Sequence of chain 1.C:
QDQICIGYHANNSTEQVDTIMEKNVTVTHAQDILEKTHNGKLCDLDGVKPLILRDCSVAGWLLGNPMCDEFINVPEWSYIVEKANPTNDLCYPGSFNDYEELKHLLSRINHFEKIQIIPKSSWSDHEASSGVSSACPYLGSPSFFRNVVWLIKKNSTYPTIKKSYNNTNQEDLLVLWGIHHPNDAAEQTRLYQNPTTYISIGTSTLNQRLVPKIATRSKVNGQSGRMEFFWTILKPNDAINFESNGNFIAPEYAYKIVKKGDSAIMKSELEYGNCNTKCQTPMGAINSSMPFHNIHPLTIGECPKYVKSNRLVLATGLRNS

The protein below binds the small molecule below.
Small molecule (SMILES): CC(=O)N[C@@H]1[C@@H](O)[C@H](O)[C@@H](CO)O[C@H]1O

Binding-site contacts:
Ligand atom C2 contacts residue ASN166 of chain 2.C at 2.4 Å.
Ligand atom C5 contacts residue ASN237 of chain 2.C at 3.2 Å.
Ligand atom C4 contacts residue ASN166 of chain 2.C at 4.2 Å.
Ligand atom C7 contacts residue ALA239 of chain 2.C at 3.9 Å (hydrophobic).
Ligand atom C6 contacts residue ASN237 of chain 2.C at 3.7 Å.
Ligand atom C7 contacts residue ASN237 of chain 2.C at 3.5 Å.
Ligand atom O7 contacts residue ALA239 of chain 2.C at 3.8 Å.
Ligand atom O5 contacts residue ASN166 of chain 2.C at 2.4 Å (h-bond).
Ligand atom C1 contacts residue ASN166 of chain 2.C at 1.4 Å.
Ligand atom C8 contacts residue ASN237 of chain 2.C at 3.5 Å.
Ligand atom O4 contacts residue ASN237 of chain 2.C at 4.5 Å.
Ligand atom C1 contacts residue ASN237 of chain 2.C at 3.7 Å.
Ligand atom C8 contacts residue ALA239 of chain 2.C at 3.4 Å (hydrophobic).
Ligand atom O7 contacts residue ASN166 of chain 2.C at 3.5 Å (h-bond).
Ligand atom C2 contacts residue ASN237 of chain 2.C at 3.4 Å.
Ligand atom O5 contacts residue ASN237 of chain 2.C at 3.8 Å.
Ligand atom C8 contacts residue SER218 of chain 1.C at 3.5 Å.
Ligand atom N2 contacts residue ALA239 of chain 2.C at 4.2 Å.
Ligand atom C4 contacts residue ASN237 of chain 2.C at 4.3 Å.
Ligand atom O3 contacts residue ASN237 of chain 2.C at 4.2 Å.
Ligand atom N2 contacts residue ASN166 of chain 2.C at 2.9 Å (h-bond).
Ligand atom C3 contacts residue ASN237 of chain 2.C at 3.6 Å.
Ligand atom N2 contacts residue ASP238 of chain 2.C at 4.3 Å.
Ligand atom C5 contacts residue ASN166 of chain 2.C at 3.7 Å.
Ligand atom C3 contacts residue ASN166 of chain 2.C at 3.8 Å.
Ligand atom C7 contacts residue ASP238 of chain 2.C at 4.4 Å.
Ligand atom C8 contacts residue ASP238 of chain 2.C at 3.8 Å.
Ligand atom N2 contacts residue ASN237 of chain 2.C at 2.5 Å (h-bond).
Ligand atom C7 contacts residue ASN166 of chain 2.C at 3.5 Å.

Sequence of chain 2.C:
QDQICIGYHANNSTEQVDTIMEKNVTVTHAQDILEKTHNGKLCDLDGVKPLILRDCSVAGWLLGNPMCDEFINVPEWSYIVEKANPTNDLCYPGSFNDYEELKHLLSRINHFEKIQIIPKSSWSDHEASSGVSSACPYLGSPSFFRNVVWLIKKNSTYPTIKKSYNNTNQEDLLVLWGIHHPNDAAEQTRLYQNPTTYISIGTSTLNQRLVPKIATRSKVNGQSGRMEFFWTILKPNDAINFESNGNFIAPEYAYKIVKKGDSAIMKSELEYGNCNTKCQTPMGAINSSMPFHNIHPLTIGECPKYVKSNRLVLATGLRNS